Sequence of chain 1.A:
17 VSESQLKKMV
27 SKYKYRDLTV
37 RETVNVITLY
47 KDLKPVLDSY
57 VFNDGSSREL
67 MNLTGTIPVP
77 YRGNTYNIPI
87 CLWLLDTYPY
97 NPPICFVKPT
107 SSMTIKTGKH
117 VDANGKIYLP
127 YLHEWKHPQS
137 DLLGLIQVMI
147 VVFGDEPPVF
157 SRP

The small molecule below binds the protein below.
Small molecule (SMILES): CC[C@H](C)[C@H](N)C(=O)N[C@@H](CC(C)C)C(=O)N1CCC[C@H]1C(=O)N[C@H](C(=O)N[C@@H](C)C(=O)N1CCC[C@H]1C(=O)N1CCC[C@H]1C(=O)N[C@@H](CCC(=O)O)C(=O)N[C@H](C=O)Cc1ccc(O)cc1)[C@@H](C)O

Binding-site contacts:
Ligand atom O contacts residue SER157 of chain 1.A at 3.4 Å.
Ligand atom N contacts residue ASN83 of chain 1.A at 3.1 Å (h-bond).
Ligand atom OG1 contacts residue TYR82 of chain 1.A at 3.6 Å.
Ligand atom CB contacts residue TYR77 of chain 1.A at 3.8 Å (hydrophobic).
Ligand atom C contacts residue TYR82 of chain 1.A at 3.6 Å (hydrophobic).
Ligand atom O contacts residue PHE156 of chain 1.A at 3.1 Å.
Ligand atom CB contacts residue VAL155 of chain 1.A at 3.9 Å (hydrophobic).
Ligand atom CB contacts residue PHE156 of chain 1.A at 3.7 Å (hydrophobic).
Ligand atom CB contacts residue SER157 of chain 1.A at 3.5 Å.
Ligand atom CA contacts residue ASN83 of chain 1.A at 3.3 Å.
Ligand atom N contacts residue MET109 of chain 1.A at 3.9 Å.
Ligand atom O contacts residue SER157 of chain 1.A at 2.8 Å (h-bond).
Ligand atom O contacts residue TYR82 of chain 1.A at 3.7 Å.
Ligand atom O contacts residue MET109 of chain 1.A at 3.6 Å.
Ligand atom CA contacts residue TYR82 of chain 1.A at 3.7 Å (hydrophobic).
Ligand atom CG contacts residue THR106 of chain 1.A at 3.9 Å.
Ligand atom CD contacts residue VAL155 of chain 1.A at 3.6 Å (hydrophobic).
Ligand atom CB contacts residue MET109 of chain 1.A at 3.7 Å (hydrophobic).
Ligand atom CB contacts residue TYR82 of chain 1.A at 3.8 Å (hydrophobic).
Ligand atom CG2 contacts residue ASN83 of chain 1.A at 3.2 Å.
Ligand atom C contacts residue ASN83 of chain 1.A at 3.6 Å.
Ligand atom CB contacts residue ASN83 of chain 1.A at 3.9 Å.
Ligand atom O contacts residue ASN83 of chain 1.A at 3.1 Å (h-bond).
Ligand atom CD contacts residue TYR82 of chain 1.A at 3.8 Å (hydrophobic).
Ligand atom N contacts residue ASP48 of chain 1.A at 3.8 Å.
Ligand atom CB contacts residue ASP48 of chain 1.A at 3.8 Å.
Ligand atom C contacts residue MET109 of chain 1.A at 3.9 Å (hydrophobic).
Ligand atom O contacts residue ASN83 of chain 1.A at 3.3 Å (h-bond).
Ligand atom CG contacts residue PHE156 of chain 1.A at 3.9 Å (hydrophobic).
Ligand atom CG contacts residue PHE156 of chain 1.A at 3.8 Å (hydrophobic).
Ligand atom N contacts residue TYR82 of chain 1.A at 3.8 Å.
Ligand atom C contacts residue MET109 of chain 1.A at 3.7 Å (hydrophobic).
Ligand atom C contacts residue PHE156 of chain 1.A at 3.8 Å (hydrophobic).
Ligand atom N contacts residue SER157 of chain 1.A at 3.9 Å.
Ligand atom OE2 contacts residue LYS112 of chain 1.A at 3.6 Å.
Ligand atom CA contacts residue SER157 of chain 1.A at 3.9 Å.
Ligand atom C contacts residue SER157 of chain 1.A at 3.8 Å.
Ligand atom O contacts residue ILE84 of chain 1.A at 3.9 Å.
Ligand atom OG1 contacts residue ASN83 of chain 1.A at 3.1 Å (h-bond).
Ligand atom CG contacts residue VAL155 of chain 1.A at 3.9 Å (hydrophobic).